Binding-site contacts:
Ligand atom O6 contacts residue THR108 of chain 1.B at 4.5 Å.
Ligand atom N2 contacts residue ASN234 of chain 1.B at 2.9 Å (h-bond).
Ligand atom C5 contacts residue THR108 of chain 1.B at 4.1 Å.
Ligand atom C2 contacts residue ASN234 of chain 1.B at 2.5 Å.
Ligand atom O5 contacts residue ASN234 of chain 1.B at 2.4 Å (h-bond).
Ligand atom O5 contacts residue THR108 of chain 1.B at 3.4 Å.
Ligand atom C1 contacts residue ASN234 of chain 1.B at 1.4 Å.
Ligand atom C1 contacts residue THR108 of chain 1.B at 4.3 Å.
Ligand atom C7 contacts residue ASN234 of chain 1.B at 3.5 Å.
Ligand atom C4 contacts residue ASN234 of chain 1.B at 4.3 Å.
Ligand atom O7 contacts residue ASN234 of chain 1.B at 3.7 Å.
Ligand atom C3 contacts residue ASN234 of chain 1.B at 3.8 Å.
Ligand atom C5 contacts residue ASN234 of chain 1.B at 3.7 Å.
Ligand atom C6 contacts residue THR108 of chain 1.B at 3.7 Å.

Sequence of chain 1.B:
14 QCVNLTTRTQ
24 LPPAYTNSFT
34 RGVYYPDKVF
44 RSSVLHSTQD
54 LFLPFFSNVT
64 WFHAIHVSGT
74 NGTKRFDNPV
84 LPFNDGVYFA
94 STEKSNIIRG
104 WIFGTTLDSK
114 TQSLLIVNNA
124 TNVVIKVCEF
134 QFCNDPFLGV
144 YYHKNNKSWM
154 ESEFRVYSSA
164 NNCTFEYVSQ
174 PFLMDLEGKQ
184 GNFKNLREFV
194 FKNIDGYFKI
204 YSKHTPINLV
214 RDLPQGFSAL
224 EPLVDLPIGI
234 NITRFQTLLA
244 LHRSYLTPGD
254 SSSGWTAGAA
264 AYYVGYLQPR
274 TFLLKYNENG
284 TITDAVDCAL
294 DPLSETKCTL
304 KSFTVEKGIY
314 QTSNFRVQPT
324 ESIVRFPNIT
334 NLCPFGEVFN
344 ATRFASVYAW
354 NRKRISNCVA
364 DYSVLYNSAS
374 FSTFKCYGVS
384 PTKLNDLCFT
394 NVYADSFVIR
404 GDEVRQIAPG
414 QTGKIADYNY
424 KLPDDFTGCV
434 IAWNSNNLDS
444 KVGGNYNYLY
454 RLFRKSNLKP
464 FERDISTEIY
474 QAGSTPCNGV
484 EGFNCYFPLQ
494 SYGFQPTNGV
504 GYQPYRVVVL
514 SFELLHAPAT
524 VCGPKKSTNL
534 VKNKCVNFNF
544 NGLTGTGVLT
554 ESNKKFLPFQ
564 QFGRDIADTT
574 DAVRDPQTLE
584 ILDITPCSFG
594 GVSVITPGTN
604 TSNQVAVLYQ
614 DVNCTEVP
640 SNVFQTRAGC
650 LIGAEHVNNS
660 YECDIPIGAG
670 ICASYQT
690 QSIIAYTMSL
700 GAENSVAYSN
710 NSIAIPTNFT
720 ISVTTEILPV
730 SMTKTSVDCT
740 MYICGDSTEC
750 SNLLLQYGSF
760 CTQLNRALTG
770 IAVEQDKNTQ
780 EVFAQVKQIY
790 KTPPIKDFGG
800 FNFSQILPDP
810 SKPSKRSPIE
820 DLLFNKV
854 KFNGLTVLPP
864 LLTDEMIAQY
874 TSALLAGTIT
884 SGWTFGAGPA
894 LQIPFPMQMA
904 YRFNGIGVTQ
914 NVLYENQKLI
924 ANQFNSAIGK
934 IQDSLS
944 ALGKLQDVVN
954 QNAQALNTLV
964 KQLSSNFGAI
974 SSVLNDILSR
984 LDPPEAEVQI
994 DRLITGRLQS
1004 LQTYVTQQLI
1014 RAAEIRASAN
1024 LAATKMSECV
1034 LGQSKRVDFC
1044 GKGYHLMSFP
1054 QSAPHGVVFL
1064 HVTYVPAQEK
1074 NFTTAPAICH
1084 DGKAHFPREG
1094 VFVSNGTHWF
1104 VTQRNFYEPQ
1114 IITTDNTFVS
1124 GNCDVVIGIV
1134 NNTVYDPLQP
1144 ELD

A protein and the small-molecule ligand that binds it are described below.
Small molecule (SMILES): CC(=O)N[C@H]1[C@H](O[C@H]2[C@H](O)[C@@H](NC(C)=O)CO[C@@H]2CO)O[C@H](CO)[C@@H](O)[C@@H]1O